Sequence of chain 1.A:
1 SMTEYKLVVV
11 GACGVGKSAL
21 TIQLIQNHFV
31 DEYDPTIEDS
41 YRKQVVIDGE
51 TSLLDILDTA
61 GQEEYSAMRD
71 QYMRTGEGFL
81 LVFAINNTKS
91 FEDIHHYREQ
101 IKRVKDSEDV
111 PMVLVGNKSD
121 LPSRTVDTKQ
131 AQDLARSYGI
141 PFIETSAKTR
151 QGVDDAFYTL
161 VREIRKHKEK

Sequence of chain 1.B:
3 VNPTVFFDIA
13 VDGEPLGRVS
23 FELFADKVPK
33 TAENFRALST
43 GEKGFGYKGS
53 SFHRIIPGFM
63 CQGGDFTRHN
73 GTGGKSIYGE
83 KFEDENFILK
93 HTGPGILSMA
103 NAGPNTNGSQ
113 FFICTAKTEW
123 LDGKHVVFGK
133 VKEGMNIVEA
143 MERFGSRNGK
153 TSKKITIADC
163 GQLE

Binding-site contacts:
Ligand atom C16 contacts residue ASN103 of chain 1.B at 3.7 Å.
Ligand atom C1 contacts residue ILE58 of chain 1.B at 3.8 Å (hydrophobic).
Ligand atom C17 contacts residue ASN103 of chain 1.B at 3.6 Å.
Ligand atom C13 contacts residue ILE37 of chain 1.A at 3.5 Å (hydrophobic).
Ligand atom C5 contacts residue PHE114 of chain 1.B at 3.9 Å (hydrophobic).
Ligand atom O5 contacts residue ARG56 of chain 1.B at 3.3 Å (salt-bridge).
Ligand atom N1 contacts residue GLN64 of chain 1.B at 3.3 Å (h-bond).
Ligand atom C1 contacts residue GLU64 of chain 1.A at 3.8 Å.
Ligand atom O3 contacts residue HIS127 of chain 1.B at 3.1 Å.
Ligand atom S1 contacts residue GNP1 of chain 1.C at 3.5 Å (h-bond).
Ligand atom O2 contacts residue MET62 of chain 1.B at 3.6 Å.
Ligand atom S1 contacts residue GLN62 of chain 1.A at 3.5 Å (h-bond).
Ligand atom C6 contacts residue PHE114 of chain 1.B at 3.5 Å (hydrophobic).
Ligand atom C21 contacts residue GNP1 of chain 1.C at 3.5 Å.
Ligand atom C27 contacts residue GLN112 of chain 1.B at 3.8 Å.
Ligand atom O6 contacts residue ALA104 of chain 1.B at 3.3 Å.
Ligand atom O1 contacts residue PHE61 of chain 1.B at 3.6 Å.
Ligand atom S1 contacts residue CYS13 of chain 1.A at 2.0 Å (h-bond).
Ligand atom C29 contacts residue ALA102 of chain 1.B at 3.9 Å (hydrophobic).
Ligand atom N3 contacts residue ASN103 of chain 1.B at 2.9 Å (h-bond).
Ligand atom C16 contacts residue GLN64 of chain 1.B at 3.8 Å.
Ligand atom O2 contacts residue ARG56 of chain 1.B at 3.2 Å.
Ligand atom C13 contacts residue THR36 of chain 1.A at 3.9 Å.
Ligand atom C6 contacts residue GLN64 of chain 1.B at 3.7 Å.
Ligand atom C21 contacts residue CYS13 of chain 1.A at 3.1 Å (hydrophobic).
Ligand atom C20 contacts residue CYS13 of chain 1.A at 3.5 Å (hydrophobic).
Ligand atom O1 contacts residue GLU64 of chain 1.A at 3.4 Å.
Ligand atom O6 contacts residue ASN103 of chain 1.B at 3.5 Å (h-bond).
Ligand atom C8 contacts residue ASN103 of chain 1.B at 3.8 Å.
Ligand atom O3 contacts residue ALA102 of chain 1.B at 3.2 Å.
Ligand atom N2 contacts residue GLN64 of chain 1.B at 3.0 Å (h-bond).
Ligand atom C21 contacts residue TYR33 of chain 1.A at 3.3 Å (hydrophobic).
Ligand atom C29 contacts residue GLN112 of chain 1.B at 3.6 Å.
Ligand atom O3 contacts residue ASN103 of chain 1.B at 3.0 Å (h-bond).
Ligand atom C12 contacts residue ILE37 of chain 1.A at 3.7 Å (hydrophobic).
Ligand atom O4 contacts residue PRO35 of chain 1.A at 3.8 Å.
Ligand atom C1 contacts residue PHE61 of chain 1.B at 3.8 Å (hydrophobic).
Ligand atom C4 contacts residue PHE61 of chain 1.B at 3.7 Å (hydrophobic).
Ligand atom O5 contacts residue GLN64 of chain 1.B at 3.0 Å (h-bond).
Ligand atom S1 contacts residue GLY61 of chain 1.A at 3.7 Å.

The small molecule below binds the protein below.
Small molecule (SMILES): COC(=O)[C@@H]1CCCN(C(=O)[C@H](Cc2cccc(O)c2)NC(=O)[C@@H](NC(=O)CCCS)C(C)C)N1